Binding-site contacts:
Ligand atom C1 contacts residue ASN165 of chain 1.B at 1.4 Å.
Ligand atom O7 contacts residue ASN165 of chain 1.B at 3.6 Å.
Ligand atom C2 contacts residue ASN165 of chain 1.B at 2.5 Å.
Ligand atom N2 contacts residue ASN165 of chain 1.B at 2.9 Å (h-bond).
Ligand atom C5 contacts residue ASN165 of chain 1.B at 3.7 Å.
Ligand atom C4 contacts residue ASN165 of chain 1.B at 4.3 Å.
Ligand atom C7 contacts residue GLU132 of chain 1.B at 4.3 Å.
Ligand atom C8 contacts residue GLU132 of chain 1.B at 4.4 Å.
Ligand atom C1 contacts residue GLU132 of chain 1.B at 4.0 Å.
Ligand atom C7 contacts residue ASN165 of chain 1.B at 3.4 Å.
Ligand atom C8 contacts residue ASN165 of chain 1.B at 4.5 Å.
Ligand atom C3 contacts residue ASN165 of chain 1.B at 3.8 Å.
Ligand atom N2 contacts residue GLU132 of chain 1.B at 4.5 Å.
Ligand atom O7 contacts residue GLU132 of chain 1.B at 4.4 Å.
Ligand atom O5 contacts residue ASN165 of chain 1.B at 2.4 Å (h-bond).

Sequence of chain 1.B:
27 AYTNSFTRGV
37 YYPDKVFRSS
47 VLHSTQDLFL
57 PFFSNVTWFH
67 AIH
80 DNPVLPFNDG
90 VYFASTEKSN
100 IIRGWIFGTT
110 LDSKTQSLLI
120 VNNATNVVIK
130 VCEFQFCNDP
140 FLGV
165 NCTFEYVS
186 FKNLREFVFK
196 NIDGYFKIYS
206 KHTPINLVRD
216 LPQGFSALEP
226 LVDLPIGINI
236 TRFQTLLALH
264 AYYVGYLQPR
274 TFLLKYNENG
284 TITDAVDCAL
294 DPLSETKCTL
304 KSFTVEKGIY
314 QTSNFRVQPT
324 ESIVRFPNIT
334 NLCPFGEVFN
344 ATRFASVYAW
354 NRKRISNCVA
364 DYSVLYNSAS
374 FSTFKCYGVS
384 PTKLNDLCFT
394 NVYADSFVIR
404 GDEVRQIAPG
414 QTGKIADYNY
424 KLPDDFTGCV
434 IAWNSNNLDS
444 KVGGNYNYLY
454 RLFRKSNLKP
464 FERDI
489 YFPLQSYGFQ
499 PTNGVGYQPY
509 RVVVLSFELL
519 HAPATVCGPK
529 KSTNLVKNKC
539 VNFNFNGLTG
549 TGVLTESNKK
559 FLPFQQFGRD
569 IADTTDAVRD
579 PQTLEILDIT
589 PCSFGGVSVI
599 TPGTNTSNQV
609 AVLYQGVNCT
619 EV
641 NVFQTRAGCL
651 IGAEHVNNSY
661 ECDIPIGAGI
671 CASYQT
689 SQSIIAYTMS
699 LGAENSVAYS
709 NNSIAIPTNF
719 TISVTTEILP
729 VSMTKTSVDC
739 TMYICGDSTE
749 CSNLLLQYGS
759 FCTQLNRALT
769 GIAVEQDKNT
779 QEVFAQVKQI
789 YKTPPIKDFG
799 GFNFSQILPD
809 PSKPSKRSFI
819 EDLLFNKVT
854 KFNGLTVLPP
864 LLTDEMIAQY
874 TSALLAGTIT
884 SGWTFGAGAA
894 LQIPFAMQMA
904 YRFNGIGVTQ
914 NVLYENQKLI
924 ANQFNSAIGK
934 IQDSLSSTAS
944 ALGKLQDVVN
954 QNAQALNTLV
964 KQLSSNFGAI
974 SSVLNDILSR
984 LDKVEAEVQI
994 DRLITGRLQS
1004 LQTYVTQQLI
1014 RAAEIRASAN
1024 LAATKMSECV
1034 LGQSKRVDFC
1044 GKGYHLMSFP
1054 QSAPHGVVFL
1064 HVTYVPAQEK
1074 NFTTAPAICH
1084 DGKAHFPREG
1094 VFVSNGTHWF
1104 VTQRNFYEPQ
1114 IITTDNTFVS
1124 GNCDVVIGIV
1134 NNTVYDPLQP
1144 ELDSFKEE

The protein below binds the small molecule below.
Small molecule (SMILES): CC(=O)N[C@@H]1[C@@H](O)[C@H](O)[C@@H](CO)O[C@H]1O